A small-molecule ligand and the protein it binds are described below.
Small molecule (SMILES): C[C@@]1(C(=O)O)OC[C@H]2OC[C@H](O)[C@@H](O)[C@H]2O1

Sequence of chain 1.A:
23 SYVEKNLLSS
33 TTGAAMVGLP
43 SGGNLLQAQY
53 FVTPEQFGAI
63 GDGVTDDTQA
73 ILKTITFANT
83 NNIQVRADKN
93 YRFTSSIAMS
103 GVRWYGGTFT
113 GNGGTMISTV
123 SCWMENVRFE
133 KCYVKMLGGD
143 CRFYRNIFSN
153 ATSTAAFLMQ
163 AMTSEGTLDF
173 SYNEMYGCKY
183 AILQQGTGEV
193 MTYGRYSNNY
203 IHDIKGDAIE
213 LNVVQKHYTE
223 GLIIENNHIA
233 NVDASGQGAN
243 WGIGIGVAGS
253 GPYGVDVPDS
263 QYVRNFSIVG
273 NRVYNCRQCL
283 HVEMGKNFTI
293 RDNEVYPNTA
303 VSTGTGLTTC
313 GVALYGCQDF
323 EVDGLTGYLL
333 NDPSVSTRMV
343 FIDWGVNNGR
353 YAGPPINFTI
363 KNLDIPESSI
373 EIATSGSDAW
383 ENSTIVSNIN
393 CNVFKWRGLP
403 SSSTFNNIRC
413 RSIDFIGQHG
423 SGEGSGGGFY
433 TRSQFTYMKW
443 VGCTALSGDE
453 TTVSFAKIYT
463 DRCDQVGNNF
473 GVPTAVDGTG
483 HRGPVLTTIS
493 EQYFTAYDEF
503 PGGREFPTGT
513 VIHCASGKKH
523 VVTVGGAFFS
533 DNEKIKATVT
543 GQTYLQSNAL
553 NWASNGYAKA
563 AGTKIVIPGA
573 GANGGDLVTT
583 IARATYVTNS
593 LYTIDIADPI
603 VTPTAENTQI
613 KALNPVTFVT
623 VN

Binding-site contacts:
Ligand atom C4 contacts residue BDP5 of chain 1.C at 4.0 Å.
Ligand atom C1 contacts residue BDP5 of chain 1.C at 1.4 Å.
Ligand atom C2 contacts residue BDP5 of chain 1.C at 2.4 Å.
Ligand atom O2 contacts residue LYS137 of chain 1.A at 2.2 Å (salt-bridge).
Ligand atom O3 contacts residue MET118 of chain 1.A at 3.0 Å (h-bond).
Ligand atom O3 contacts residue LYS137 of chain 1.A at 3.9 Å.
Ligand atom C5 contacts residue BDP5 of chain 1.C at 3.5 Å.
Ligand atom OAQ contacts residue SER98 of chain 1.A at 3.8 Å.
Ligand atom O3 contacts residue TYR135 of chain 1.A at 4.3 Å.
Ligand atom O3 contacts residue BDP5 of chain 1.C at 4.4 Å.
Ligand atom OAP contacts residue SER98 of chain 1.A at 3.1 Å (h-bond).
Ligand atom C3 contacts residue BDP5 of chain 1.C at 3.2 Å.
Ligand atom C3 contacts residue MET118 of chain 1.A at 4.3 Å (hydrophobic).
Ligand atom CAO contacts residue SER98 of chain 1.A at 3.8 Å.
Ligand atom C3 contacts residue LYS137 of chain 1.A at 4.1 Å.
Ligand atom C2 contacts residue LYS137 of chain 1.A at 3.6 Å.
Ligand atom O5 contacts residue BDP5 of chain 1.C at 2.6 Å (h-bond).
Ligand atom O2 contacts residue BDP5 of chain 1.C at 2.6 Å (h-bond).